Binding-site contacts:
Ligand atom C8 contacts residue ASN234 of chain 1.A at 4.3 Å.
Ligand atom C4 contacts residue ASN234 of chain 1.A at 4.2 Å.
Ligand atom C5 contacts residue THR236 of chain 1.A at 4.2 Å.
Ligand atom O5 contacts residue THR236 of chain 1.A at 4.0 Å.
Ligand atom O7 contacts residue ASN234 of chain 1.A at 2.9 Å (h-bond).
Ligand atom C1 contacts residue THR108 of chain 1.A at 4.4 Å.
Ligand atom C6 contacts residue THR108 of chain 1.A at 3.7 Å.
Ligand atom C1 contacts residue ASN234 of chain 1.A at 1.4 Å.
Ligand atom C7 contacts residue ASN234 of chain 1.A at 3.1 Å.
Ligand atom O5 contacts residue THR108 of chain 1.A at 3.3 Å.
Ligand atom C2 contacts residue ASN234 of chain 1.A at 2.4 Å.
Ligand atom C3 contacts residue ASN234 of chain 1.A at 3.8 Å.
Ligand atom C6 contacts residue THR236 of chain 1.A at 3.8 Å.
Ligand atom C5 contacts residue ASN234 of chain 1.A at 3.7 Å.
Ligand atom C5 contacts residue THR108 of chain 1.A at 4.2 Å.
Ligand atom N2 contacts residue ASN234 of chain 1.A at 2.8 Å (h-bond).
Ligand atom O5 contacts residue ASN234 of chain 1.A at 2.4 Å (h-bond).

The protein below binds the small molecule below.
Small molecule (SMILES): CC(=O)N[C@@H]1[C@@H](O)[C@H](O)[C@@H](CO)O[C@H]1O

Sequence of chain 1.A:
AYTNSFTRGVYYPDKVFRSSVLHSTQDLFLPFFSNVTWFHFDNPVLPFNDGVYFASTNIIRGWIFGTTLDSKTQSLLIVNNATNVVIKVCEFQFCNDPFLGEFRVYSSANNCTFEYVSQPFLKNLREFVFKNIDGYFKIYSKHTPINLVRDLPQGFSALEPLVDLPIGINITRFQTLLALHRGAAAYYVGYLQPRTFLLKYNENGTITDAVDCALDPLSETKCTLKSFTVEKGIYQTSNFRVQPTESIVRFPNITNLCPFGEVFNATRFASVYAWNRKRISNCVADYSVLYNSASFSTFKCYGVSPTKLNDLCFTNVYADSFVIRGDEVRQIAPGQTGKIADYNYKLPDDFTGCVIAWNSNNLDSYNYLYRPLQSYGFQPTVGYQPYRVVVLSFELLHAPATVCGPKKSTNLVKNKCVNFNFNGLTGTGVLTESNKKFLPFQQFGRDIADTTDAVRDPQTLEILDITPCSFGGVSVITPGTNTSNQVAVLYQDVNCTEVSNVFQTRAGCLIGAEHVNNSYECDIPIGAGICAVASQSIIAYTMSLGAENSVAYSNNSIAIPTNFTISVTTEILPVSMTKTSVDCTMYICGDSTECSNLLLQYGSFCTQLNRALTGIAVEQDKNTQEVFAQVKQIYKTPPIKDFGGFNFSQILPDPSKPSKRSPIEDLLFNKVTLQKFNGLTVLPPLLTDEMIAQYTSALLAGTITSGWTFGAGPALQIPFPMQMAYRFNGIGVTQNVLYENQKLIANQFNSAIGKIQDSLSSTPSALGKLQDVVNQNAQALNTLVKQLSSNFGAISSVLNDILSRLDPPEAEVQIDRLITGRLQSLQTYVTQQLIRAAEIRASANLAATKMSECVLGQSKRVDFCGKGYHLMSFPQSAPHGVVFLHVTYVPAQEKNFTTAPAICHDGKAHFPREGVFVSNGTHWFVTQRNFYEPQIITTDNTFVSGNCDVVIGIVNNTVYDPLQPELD